The protein below binds the small molecule below.
Small molecule (SMILES): Nc1nc2c(ncn2[C@@H]2O[C@H](CO[P](=O)(O)O[P](=O)(O)CP(=O)(O)O)[C@@H](O)[C@H]2O)c(=O)[nH]1

Binding-site contacts:
Ligand atom O3G contacts residue ILE54 of chain 1.B at 3.1 Å.
Ligand atom C8 contacts residue THR60 of chain 1.B at 3.6 Å.
Ligand atom O2B contacts residue GLY57 of chain 1.B at 3.0 Å (h-bond).
Ligand atom O2G contacts residue THR95 of chain 1.B at 2.9 Å (h-bond).
Ligand atom PB contacts residue LYS58 of chain 1.B at 3.5 Å.
Ligand atom N2 contacts residue ASP175 of chain 1.B at 3.2 Å (salt-bridge).
Ligand atom O3G contacts residue GLY121 of chain 1.B at 3.2 Å (h-bond).
Ligand atom O1G contacts residue THR95 of chain 1.B at 3.2 Å (h-bond).
Ligand atom O6 contacts residue ASP175 of chain 1.B at 3.6 Å (salt-bridge).
Ligand atom C6 contacts residue LEU229 of chain 1.B at 3.4 Å (hydrophobic).
Ligand atom O2B contacts residue LYS58 of chain 1.B at 2.6 Å (salt-bridge).
Ligand atom PG contacts residue MG1 of chain 1.K at 3.0 Å.
Ligand atom O6 contacts residue LEU229 of chain 1.B at 3.2 Å (h-bond).
Ligand atom O4' contacts residue LYS173 of chain 1.B at 3.1 Å (salt-bridge).
Ligand atom O6 contacts residue ASN172 of chain 1.B at 3.0 Å (h-bond).
Ligand atom O2G contacts residue MG1 of chain 1.K at 1.9 Å.
Ligand atom O1B contacts residue THR59 of chain 1.B at 2.8 Å (h-bond).
Ligand atom O1A contacts residue THR59 of chain 1.B at 3.5 Å (h-bond).
Ligand atom O1A contacts residue GLY57 of chain 1.B at 3.5 Å.
Ligand atom N1 contacts residue SER227 of chain 1.B at 3.5 Å (h-bond).
Ligand atom O6 contacts residue LYS173 of chain 1.B at 3.5 Å (salt-bridge).
Ligand atom N2 contacts residue ARG176 of chain 1.B at 3.2 Å.
Ligand atom O2B contacts residue HIS56 of chain 1.B at 3.4 Å (h-bond).
Ligand atom O1B contacts residue MG1 of chain 1.K at 2.1 Å.
Ligand atom O1G contacts residue ILE94 of chain 1.B at 3.4 Å.
Ligand atom O3G contacts residue ASP55 of chain 1.B at 3.1 Å (salt-bridge).
Ligand atom O6 contacts residue ALA228 of chain 1.B at 3.0 Å (h-bond).
Ligand atom O3A contacts residue GLY57 of chain 1.B at 3.2 Å.
Ligand atom O1B contacts residue LYS58 of chain 1.B at 3.3 Å (salt-bridge).
Ligand atom C3B contacts residue MG1 of chain 1.K at 3.3 Å.
Ligand atom PB contacts residue MG1 of chain 1.K at 3.2 Å.
Ligand atom N7 contacts residue ASN172 of chain 1.B at 3.1 Å (h-bond).
Ligand atom N1 contacts residue ASP175 of chain 1.B at 2.8 Å (salt-bridge).
Ligand atom O3G contacts residue LYS58 of chain 1.B at 2.8 Å (salt-bridge).
Ligand atom O6 contacts residue SER227 of chain 1.B at 2.9 Å (h-bond).
Ligand atom O2B contacts residue ASP55 of chain 1.B at 3.4 Å (salt-bridge).
Ligand atom C5 contacts residue LEU229 of chain 1.B at 3.5 Å (hydrophobic).
Ligand atom C3B contacts residue ASP55 of chain 1.B at 3.4 Å.
Ligand atom O1A contacts residue THR60 of chain 1.B at 2.4 Å (h-bond).
Ligand atom C6 contacts residue SER227 of chain 1.B at 3.5 Å.

Sequence of chain 1.B:
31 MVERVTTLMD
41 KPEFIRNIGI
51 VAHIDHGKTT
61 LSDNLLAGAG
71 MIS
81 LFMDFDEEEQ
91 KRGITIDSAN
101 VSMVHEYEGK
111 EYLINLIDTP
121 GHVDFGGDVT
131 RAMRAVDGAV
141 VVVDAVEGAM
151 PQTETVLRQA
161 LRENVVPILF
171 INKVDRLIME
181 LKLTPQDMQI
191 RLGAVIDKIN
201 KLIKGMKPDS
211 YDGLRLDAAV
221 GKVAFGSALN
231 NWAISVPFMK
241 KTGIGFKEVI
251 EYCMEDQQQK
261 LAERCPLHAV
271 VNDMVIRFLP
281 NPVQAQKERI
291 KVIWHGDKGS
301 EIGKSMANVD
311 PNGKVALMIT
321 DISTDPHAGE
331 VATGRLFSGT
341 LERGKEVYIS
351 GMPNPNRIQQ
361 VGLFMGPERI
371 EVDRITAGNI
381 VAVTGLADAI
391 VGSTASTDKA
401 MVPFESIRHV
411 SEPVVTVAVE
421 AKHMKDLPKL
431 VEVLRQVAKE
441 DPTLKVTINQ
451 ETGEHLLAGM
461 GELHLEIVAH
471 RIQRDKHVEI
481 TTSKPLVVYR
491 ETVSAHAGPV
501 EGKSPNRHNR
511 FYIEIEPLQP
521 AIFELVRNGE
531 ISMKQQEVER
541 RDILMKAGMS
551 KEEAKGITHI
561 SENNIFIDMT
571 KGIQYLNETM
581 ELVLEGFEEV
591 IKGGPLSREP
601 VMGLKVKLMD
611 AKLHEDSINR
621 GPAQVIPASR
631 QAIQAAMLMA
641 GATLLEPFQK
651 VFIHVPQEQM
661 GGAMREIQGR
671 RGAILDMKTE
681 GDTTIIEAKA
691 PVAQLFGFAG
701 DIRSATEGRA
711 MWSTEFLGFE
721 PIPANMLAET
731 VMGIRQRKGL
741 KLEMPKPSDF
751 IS